Binding-site contacts:
Ligand atom O2B contacts residue MG1 of chain 1.V at 2.0 Å.
Ligand atom O1B contacts residue ARG150 of chain 1.F at 3.6 Å.
Ligand atom O3A contacts residue SER29 of chain 1.F at 3.6 Å.
Ligand atom O3A contacts residue MG1 of chain 1.V at 3.6 Å.
Ligand atom N6 contacts residue LEU153 of chain 1.F at 3.5 Å.
Ligand atom O1A contacts residue GLY33 of chain 1.F at 3.7 Å.
Ligand atom O1A contacts residue LYS54 of chain 1.F at 3.2 Å.
Ligand atom O5' contacts residue VAL35 of chain 1.F at 3.4 Å.
Ligand atom C8 contacts residue VAL35 of chain 1.F at 3.7 Å (hydrophobic).
Ligand atom O2G contacts residue MG1 of chain 1.V at 3.1 Å.
Ligand atom PA contacts residue MG1 of chain 1.V at 3.4 Å.
Ligand atom N6 contacts residue ALA52 of chain 1.F at 3.5 Å.
Ligand atom N6 contacts residue GLN100 of chain 1.F at 3.0 Å (h-bond).
Ligand atom O3G contacts residue ASN151 of chain 1.F at 3.4 Å (h-bond).
Ligand atom PA contacts residue VAL35 of chain 1.F at 3.8 Å.
Ligand atom O2A contacts residue ASP164 of chain 1.F at 2.8 Å (salt-bridge).
Ligand atom N3 contacts residue LEU27 of chain 1.F at 3.7 Å.
Ligand atom O4' contacts residue VAL35 of chain 1.F at 3.5 Å.
Ligand atom O1G contacts residue ALA31 of chain 1.F at 2.6 Å (h-bond).
Ligand atom N9 contacts residue VAL35 of chain 1.F at 3.8 Å.
Ligand atom O1G contacts residue GLY30 of chain 1.F at 3.5 Å.
Ligand atom O1A contacts residue GLY30 of chain 1.F at 3.5 Å (h-bond).
Ligand atom O2A contacts residue LYS54 of chain 1.F at 2.9 Å (salt-bridge).
Ligand atom C5' contacts residue SER29 of chain 1.F at 3.6 Å.
Ligand atom C2 contacts residue MET102 of chain 1.F at 3.3 Å (hydrophobic).
Ligand atom O3G contacts residue ASP146 of chain 1.F at 2.7 Å (salt-bridge).
Ligand atom N7 contacts residue JBJ1 of chain 1.X at 3.6 Å.
Ligand atom O1A contacts residue VAL35 of chain 1.F at 3.4 Å.
Ligand atom PA contacts residue LYS54 of chain 1.F at 3.7 Å.
Ligand atom N1 contacts residue MET102 of chain 1.F at 3.1 Å (h-bond).
Ligand atom PB contacts residue MG1 of chain 1.V at 3.3 Å.
Ligand atom N3B contacts residue GLY30 of chain 1.F at 3.7 Å.
Ligand atom N6 contacts residue MET99 of chain 1.F at 3.7 Å.
Ligand atom O2A contacts residue MG1 of chain 1.V at 2.1 Å.
Ligand atom PG contacts residue ASP146 of chain 1.F at 3.6 Å.
Ligand atom O3G contacts residue ARG150 of chain 1.F at 2.9 Å (salt-bridge).
Ligand atom N3B contacts residue ARG150 of chain 1.F at 3.5 Å (salt-bridge).
Ligand atom O3A contacts residue GLY30 of chain 1.F at 3.3 Å.
Ligand atom O2B contacts residue ARG150 of chain 1.F at 3.8 Å.
Ligand atom O2B contacts residue ASN151 of chain 1.F at 2.8 Å (h-bond).

The protein below binds the small molecule below.
Small molecule (SMILES): Nc1ncnc2c1ncn2[C@@H]1O[C@H](CO[P](=O)(O)O[P](=O)(O)NP(=O)(O)O)[C@@H](O)[C@H]1O

Sequence of chain 1.F:
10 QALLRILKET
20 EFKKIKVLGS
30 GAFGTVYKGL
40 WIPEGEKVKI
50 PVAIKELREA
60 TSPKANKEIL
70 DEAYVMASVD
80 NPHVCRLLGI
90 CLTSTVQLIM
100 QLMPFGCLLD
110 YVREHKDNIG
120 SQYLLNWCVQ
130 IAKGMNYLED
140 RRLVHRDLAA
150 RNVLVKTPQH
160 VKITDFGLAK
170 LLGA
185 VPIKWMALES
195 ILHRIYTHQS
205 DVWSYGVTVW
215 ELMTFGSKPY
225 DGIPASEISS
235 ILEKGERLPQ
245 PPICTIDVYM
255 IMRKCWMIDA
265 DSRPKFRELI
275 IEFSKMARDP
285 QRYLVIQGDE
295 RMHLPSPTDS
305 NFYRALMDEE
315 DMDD